This small molecule binds to this protein.
Small molecule (SMILES): CCCCNC(=O)[C@H](C)C[C@H](O)[C@H](Cc1ccccc1)NC(=O)[C@@H]1CCC[C@H](C(C)(C)NC(C)=O)C1

Sequence of chain 1.A:
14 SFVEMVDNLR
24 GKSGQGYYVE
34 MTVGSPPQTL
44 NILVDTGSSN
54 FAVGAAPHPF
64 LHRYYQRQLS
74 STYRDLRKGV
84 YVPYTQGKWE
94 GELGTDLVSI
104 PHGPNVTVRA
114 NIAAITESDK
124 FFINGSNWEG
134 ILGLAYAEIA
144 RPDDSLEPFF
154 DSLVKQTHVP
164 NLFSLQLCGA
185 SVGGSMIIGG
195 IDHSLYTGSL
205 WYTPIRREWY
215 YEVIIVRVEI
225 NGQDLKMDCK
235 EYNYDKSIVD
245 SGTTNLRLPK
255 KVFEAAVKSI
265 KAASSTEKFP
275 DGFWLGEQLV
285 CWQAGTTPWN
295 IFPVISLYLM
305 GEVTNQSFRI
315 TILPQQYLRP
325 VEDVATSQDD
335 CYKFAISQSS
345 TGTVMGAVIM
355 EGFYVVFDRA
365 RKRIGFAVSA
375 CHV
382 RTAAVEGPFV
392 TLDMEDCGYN

Binding-site contacts:
Ligand atom C64 contacts residue GLN89 of chain 1.A at 3.8 Å.
Ligand atom C9 contacts residue ASP244 of chain 1.A at 3.3 Å.
Ligand atom C70 contacts residue THR248 of chain 1.A at 3.5 Å.
Ligand atom C18 contacts residue GLY50 of chain 1.A at 3.7 Å.
Ligand atom O50 contacts residue TYR87 of chain 1.A at 3.6 Å.
Ligand atom C41 contacts residue PHE124 of chain 1.A at 3.6 Å (hydrophobic).
Ligand atom O7 contacts residue ASP244 of chain 1.A at 2.6 Å (salt-bridge).
Ligand atom C47 contacts residue GLY246 of chain 1.A at 3.6 Å.
Ligand atom C35 contacts residue ASP48 of chain 1.A at 3.6 Å.
Ligand atom C70 contacts residue GLY246 of chain 1.A at 3.7 Å.
Ligand atom C72 contacts residue GLY29 of chain 1.A at 3.5 Å.
Ligand atom C5 contacts residue ASP48 of chain 1.A at 3.8 Å.
Ligand atom C5 contacts residue ASP244 of chain 1.A at 3.5 Å.
Ligand atom C28 contacts residue ILE142 of chain 1.A at 3.7 Å (hydrophobic).
Ligand atom C41 contacts residue GLN89 of chain 1.A at 3.4 Å.
Ligand atom C22 contacts residue TYR214 of chain 1.A at 3.7 Å (hydrophobic).
Ligand atom C31 contacts residue PRO86 of chain 1.A at 3.7 Å (hydrophobic).
Ligand atom O71 contacts residue THR248 of chain 1.A at 2.7 Å (h-bond).
Ligand atom C80 contacts residue GLY27 of chain 1.A at 3.7 Å.
Ligand atom O50 contacts residue THR88 of chain 1.A at 3.4 Å (h-bond).
Ligand atom C25 contacts residue TYR214 of chain 1.A at 3.7 Å (hydrophobic).
Ligand atom N1 contacts residue GLY246 of chain 1.A at 3.0 Å (h-bond).
Ligand atom C76 contacts residue GLN89 of chain 1.A at 3.2 Å.
Ligand atom C14 contacts residue THR88 of chain 1.A at 3.7 Å.
Ligand atom O7 contacts residue ASP48 of chain 1.A at 2.6 Å (salt-bridge).
Ligand atom C72 contacts residue GLY246 of chain 1.A at 3.5 Å.
Ligand atom C72 contacts residue GLN28 of chain 1.A at 3.7 Å.
Ligand atom C12 contacts residue GLY50 of chain 1.A at 3.6 Å.
Ligand atom N20 contacts residue TYR214 of chain 1.A at 3.7 Å.
Ligand atom C12 contacts residue ASP244 of chain 1.A at 3.6 Å.
Ligand atom C25 contacts residue GLY50 of chain 1.A at 3.7 Å.
Ligand atom C39 contacts residue GLN89 of chain 1.A at 3.5 Å.
Ligand atom O50 contacts residue GLN89 of chain 1.A at 3.1 Å (h-bond).
Ligand atom C51 contacts residue THR247 of chain 1.A at 3.6 Å.
Ligand atom O19 contacts residue THR88 of chain 1.A at 3.0 Å (h-bond).
Ligand atom C14 contacts residue ASP244 of chain 1.A at 3.8 Å.
Ligand atom N20 contacts residue GLY50 of chain 1.A at 2.9 Å (h-bond).
Ligand atom C39 contacts residue TYR87 of chain 1.A at 3.7 Å (hydrophobic).
Ligand atom O19 contacts residue TYR87 of chain 1.A at 3.2 Å.
Ligand atom N1 contacts residue THR247 of chain 1.A at 3.6 Å.